Binding-site contacts:
Ligand atom C3 contacts residue ASN57 of chain 3.A at 3.8 Å.
Ligand atom O6 contacts residue TYR88 of chain 3.A at 3.4 Å (h-bond).
Ligand atom C4 contacts residue ASN57 of chain 3.A at 4.2 Å.
Ligand atom O5 contacts residue TYR88 of chain 3.A at 3.6 Å.
Ligand atom O7 contacts residue ASN57 of chain 3.A at 3.2 Å (h-bond).
Ligand atom C8 contacts residue ASN57 of chain 3.A at 4.4 Å.
Ligand atom C6 contacts residue TYR88 of chain 3.A at 4.3 Å (hydrophobic).
Ligand atom C2 contacts residue ASN57 of chain 3.A at 2.5 Å.
Ligand atom C5 contacts residue ASN57 of chain 3.A at 3.6 Å.
Ligand atom O5 contacts residue ASN57 of chain 3.A at 2.4 Å (h-bond).
Ligand atom C1 contacts residue ASN57 of chain 3.A at 1.4 Å.
Ligand atom C8 contacts residue GLU56 of chain 3.A at 3.4 Å.
Ligand atom N2 contacts residue ASN57 of chain 3.A at 2.9 Å (h-bond).
Ligand atom C7 contacts residue ASN57 of chain 3.A at 3.2 Å.

A small-molecule ligand and the protein it binds are described below.
Small molecule (SMILES): CC(=O)N[C@@H]1[C@@H](O)[C@H](O)[C@@H](CO)O[C@H]1O

Sequence of chain 3.A:
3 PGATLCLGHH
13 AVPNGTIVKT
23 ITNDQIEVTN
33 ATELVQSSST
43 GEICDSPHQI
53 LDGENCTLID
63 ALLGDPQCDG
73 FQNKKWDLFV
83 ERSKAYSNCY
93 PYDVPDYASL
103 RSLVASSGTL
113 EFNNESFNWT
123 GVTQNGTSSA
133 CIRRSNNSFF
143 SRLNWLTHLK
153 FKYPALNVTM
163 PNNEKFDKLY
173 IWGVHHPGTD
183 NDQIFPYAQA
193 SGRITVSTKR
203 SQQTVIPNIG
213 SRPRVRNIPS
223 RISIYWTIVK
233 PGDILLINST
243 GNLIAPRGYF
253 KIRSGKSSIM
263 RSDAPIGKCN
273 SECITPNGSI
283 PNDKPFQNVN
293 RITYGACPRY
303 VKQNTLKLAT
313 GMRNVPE